Sequence of chain 1.A:
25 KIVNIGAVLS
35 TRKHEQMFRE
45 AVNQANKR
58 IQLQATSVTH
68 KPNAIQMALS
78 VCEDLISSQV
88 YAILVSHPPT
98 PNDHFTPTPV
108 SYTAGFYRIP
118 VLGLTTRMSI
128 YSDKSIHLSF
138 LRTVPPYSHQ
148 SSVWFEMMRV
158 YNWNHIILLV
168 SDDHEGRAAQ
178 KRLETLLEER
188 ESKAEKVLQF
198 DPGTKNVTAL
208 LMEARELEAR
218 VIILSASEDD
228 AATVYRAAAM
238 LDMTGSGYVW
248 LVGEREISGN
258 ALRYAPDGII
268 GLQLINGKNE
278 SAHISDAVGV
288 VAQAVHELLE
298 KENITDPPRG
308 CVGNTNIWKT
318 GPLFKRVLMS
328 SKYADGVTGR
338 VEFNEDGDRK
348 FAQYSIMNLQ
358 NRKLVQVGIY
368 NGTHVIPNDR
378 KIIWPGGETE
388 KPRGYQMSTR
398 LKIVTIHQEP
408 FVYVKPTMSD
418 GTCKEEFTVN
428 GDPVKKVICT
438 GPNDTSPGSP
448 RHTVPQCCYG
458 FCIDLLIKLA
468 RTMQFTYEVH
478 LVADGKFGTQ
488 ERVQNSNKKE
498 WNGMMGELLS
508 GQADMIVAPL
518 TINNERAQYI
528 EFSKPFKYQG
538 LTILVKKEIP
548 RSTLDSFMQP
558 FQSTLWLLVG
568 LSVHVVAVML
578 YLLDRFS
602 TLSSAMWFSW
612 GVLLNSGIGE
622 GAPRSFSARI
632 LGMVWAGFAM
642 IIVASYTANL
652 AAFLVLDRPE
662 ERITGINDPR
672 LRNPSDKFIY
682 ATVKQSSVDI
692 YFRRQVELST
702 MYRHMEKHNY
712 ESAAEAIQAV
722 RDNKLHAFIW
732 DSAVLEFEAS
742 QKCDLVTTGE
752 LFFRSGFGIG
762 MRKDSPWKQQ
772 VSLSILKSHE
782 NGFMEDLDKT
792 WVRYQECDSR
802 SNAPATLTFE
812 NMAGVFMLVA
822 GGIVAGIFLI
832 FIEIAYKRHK

Binding-site contacts:
Ligand atom O7 contacts residue ASN203 of chain 1.A at 2.8 Å (h-bond).
Ligand atom C8 contacts residue THR205 of chain 1.A at 3.7 Å.
Ligand atom C7 contacts residue ASN203 of chain 1.A at 3.2 Å.
Ligand atom C8 contacts residue ASN203 of chain 1.A at 3.4 Å.
Ligand atom N2 contacts residue THR205 of chain 1.A at 3.9 Å.
Ligand atom N2 contacts residue ASN203 of chain 1.A at 3.9 Å.
Ligand atom C7 contacts residue THR205 of chain 1.A at 4.2 Å.
Ligand atom C1 contacts residue ASN203 of chain 1.A at 3.6 Å.
Ligand atom C1 contacts residue THR205 of chain 1.A at 4.4 Å.
Ligand atom C2 contacts residue ASN203 of chain 1.A at 4.2 Å.

A protein and the small-molecule ligand that binds it are described below.
Small molecule (SMILES): CC(=O)N[C@@H]1[C@@H](O)[C@H](O)[C@@H](CO)O[C@H]1O